Binding-site contacts:
Ligand atom C8 contacts residue PRO230 of chain 1.A at 4.5 Å (hydrophobic).
Ligand atom C7 contacts residue ASN231 of chain 1.A at 3.2 Å.
Ligand atom O7 contacts residue ASN231 of chain 1.A at 3.0 Å (h-bond).
Ligand atom O5 contacts residue ASN231 of chain 1.A at 2.4 Å (h-bond).
Ligand atom C8 contacts residue ASN231 of chain 1.A at 4.4 Å.
Ligand atom N2 contacts residue ASN231 of chain 1.A at 3.0 Å (h-bond).
Ligand atom C1 contacts residue ASN231 of chain 1.A at 1.4 Å.
Ligand atom C2 contacts residue ASN231 of chain 1.A at 2.6 Å.
Ligand atom C5 contacts residue ASN231 of chain 1.A at 3.6 Å.
Ligand atom C3 contacts residue ASN231 of chain 1.A at 3.8 Å.
Ligand atom C4 contacts residue ASN231 of chain 1.A at 4.3 Å.

The small molecule below binds the protein below.
Small molecule (SMILES): CC(=O)N[C@@H]1[C@@H](O)[C@H](O)[C@@H](CO)O[C@H]1O

Sequence of chain 1.A:
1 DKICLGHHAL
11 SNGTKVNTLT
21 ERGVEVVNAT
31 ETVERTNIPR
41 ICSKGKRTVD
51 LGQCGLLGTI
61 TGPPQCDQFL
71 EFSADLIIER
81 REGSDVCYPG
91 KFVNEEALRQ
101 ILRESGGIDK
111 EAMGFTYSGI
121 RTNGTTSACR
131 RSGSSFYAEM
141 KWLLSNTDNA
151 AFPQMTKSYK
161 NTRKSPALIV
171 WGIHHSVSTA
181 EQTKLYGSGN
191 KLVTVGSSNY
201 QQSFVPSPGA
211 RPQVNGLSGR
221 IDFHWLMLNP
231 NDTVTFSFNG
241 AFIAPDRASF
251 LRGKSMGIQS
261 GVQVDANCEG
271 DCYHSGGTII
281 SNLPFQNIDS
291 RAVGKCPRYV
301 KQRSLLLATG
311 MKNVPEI